Binding-site contacts:
Ligand atom C7 contacts residue ASN240 of chain 55.F at 3.2 Å.
Ligand atom C8 contacts residue ASN240 of chain 55.F at 3.9 Å.
Ligand atom C1 contacts residue ASN240 of chain 55.F at 1.5 Å.
Ligand atom O7 contacts residue GLY239 of chain 55.F at 3.6 Å.
Ligand atom C3 contacts residue ASN240 of chain 55.F at 3.7 Å.
Ligand atom C4 contacts residue ASN240 of chain 55.F at 4.3 Å.
Ligand atom C2 contacts residue ASN240 of chain 55.F at 2.5 Å.
Ligand atom N2 contacts residue ASN240 of chain 55.F at 2.8 Å (h-bond).
Ligand atom O5 contacts residue ASN240 of chain 55.F at 2.4 Å (h-bond).
Ligand atom O7 contacts residue ASN240 of chain 55.F at 3.0 Å (h-bond).
Ligand atom C5 contacts residue ASN240 of chain 55.F at 3.7 Å.

A protein and the small-molecule ligand that binds it are described below.
Small molecule (SMILES): CC(=O)N[C@@H]1[C@@H](O)[C@H](O)[C@@H](CO)O[C@H]1O

Sequence of chain 55.F:
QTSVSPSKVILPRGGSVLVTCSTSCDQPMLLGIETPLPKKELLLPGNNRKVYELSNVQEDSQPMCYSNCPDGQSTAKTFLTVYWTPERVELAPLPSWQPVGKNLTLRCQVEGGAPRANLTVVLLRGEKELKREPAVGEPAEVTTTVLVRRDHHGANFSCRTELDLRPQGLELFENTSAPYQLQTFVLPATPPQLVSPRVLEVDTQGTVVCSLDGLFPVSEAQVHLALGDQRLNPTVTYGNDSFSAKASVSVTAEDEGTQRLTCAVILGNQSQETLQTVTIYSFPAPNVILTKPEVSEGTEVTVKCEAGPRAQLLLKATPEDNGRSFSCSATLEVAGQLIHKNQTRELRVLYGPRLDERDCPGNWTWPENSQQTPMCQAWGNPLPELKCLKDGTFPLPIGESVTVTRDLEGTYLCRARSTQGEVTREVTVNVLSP